This protein binds this small molecule.
Small molecule (SMILES): N[C@@H](CN(O)N=O)C(=O)O

Sequence of chain 2.C:
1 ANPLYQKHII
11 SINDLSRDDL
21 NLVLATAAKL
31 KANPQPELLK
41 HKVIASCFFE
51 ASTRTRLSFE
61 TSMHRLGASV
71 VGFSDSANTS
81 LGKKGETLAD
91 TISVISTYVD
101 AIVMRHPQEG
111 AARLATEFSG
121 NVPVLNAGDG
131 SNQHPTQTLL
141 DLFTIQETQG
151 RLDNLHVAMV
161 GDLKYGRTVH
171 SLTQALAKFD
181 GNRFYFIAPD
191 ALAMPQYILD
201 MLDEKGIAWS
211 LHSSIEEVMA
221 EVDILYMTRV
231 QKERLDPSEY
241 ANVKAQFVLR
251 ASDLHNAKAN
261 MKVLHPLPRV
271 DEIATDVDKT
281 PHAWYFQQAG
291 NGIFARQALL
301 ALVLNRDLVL

Sequence of chain 3.C:
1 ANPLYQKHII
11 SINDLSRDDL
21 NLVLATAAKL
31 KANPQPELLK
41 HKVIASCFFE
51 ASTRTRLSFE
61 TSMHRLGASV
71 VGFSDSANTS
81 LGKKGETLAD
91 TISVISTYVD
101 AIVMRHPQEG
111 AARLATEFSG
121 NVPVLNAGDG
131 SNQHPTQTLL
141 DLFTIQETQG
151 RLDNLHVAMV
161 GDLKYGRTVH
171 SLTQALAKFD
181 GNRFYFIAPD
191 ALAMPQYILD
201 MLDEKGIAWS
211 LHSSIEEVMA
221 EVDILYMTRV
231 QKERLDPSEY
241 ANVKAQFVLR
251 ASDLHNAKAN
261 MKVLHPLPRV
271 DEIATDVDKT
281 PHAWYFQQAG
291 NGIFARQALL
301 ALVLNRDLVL

Binding-site contacts:
Ligand atom OE contacts residue SER52 of chain 2.C at 4.4 Å.
Ligand atom N contacts residue THR55 of chain 2.C at 4.1 Å.
Ligand atom C contacts residue ALA51 of chain 2.C at 4.3 Å (hydrophobic).
Ligand atom CB contacts residue SER80 of chain 3.C at 3.4 Å.
Ligand atom OE contacts residue THR55 of chain 2.C at 3.6 Å.
Ligand atom C contacts residue SER52 of chain 2.C at 4.1 Å.
Ligand atom O contacts residue SER52 of chain 2.C at 3.4 Å.
Ligand atom OE contacts residue THR53 of chain 2.C at 4.0 Å.
Ligand atom ND2 contacts residue THR53 of chain 2.C at 3.8 Å.
Ligand atom N contacts residue SER52 of chain 2.C at 3.1 Å.
Ligand atom ND2 contacts residue ARG54 of chain 2.C at 3.3 Å (salt-bridge).
Ligand atom OD1 contacts residue SER80 of chain 3.C at 4.4 Å.
Ligand atom O contacts residue ARG105 of chain 2.C at 3.0 Å (salt-bridge).
Ligand atom CB contacts residue CP1 of chain 2.H at 4.0 Å.
Ligand atom ND2 contacts residue SER52 of chain 2.C at 3.7 Å.
Ligand atom ND2 contacts residue SER80 of chain 3.C at 3.9 Å.
Ligand atom ND2 contacts residue THR55 of chain 2.C at 4.0 Å.
Ligand atom OE contacts residue ARG54 of chain 2.C at 2.3 Å.
Ligand atom O contacts residue GLU50 of chain 2.C at 3.8 Å.
Ligand atom CA contacts residue SER52 of chain 2.C at 4.0 Å.
Ligand atom C contacts residue ARG105 of chain 2.C at 3.4 Å.
Ligand atom CA contacts residue ARG105 of chain 2.C at 3.9 Å.
Ligand atom N contacts residue ARG105 of chain 2.C at 3.2 Å (salt-bridge).
Ligand atom ND2 contacts residue CP1 of chain 2.H at 3.8 Å.
Ligand atom OD1 contacts residue ARG54 of chain 2.C at 3.9 Å.
Ligand atom N contacts residue CP1 of chain 2.H at 2.5 Å (h-bond).
Ligand atom NG contacts residue ARG54 of chain 2.C at 4.5 Å.
Ligand atom OD1 contacts residue CP1 of chain 2.H at 3.8 Å.
Ligand atom C contacts residue CP1 of chain 2.H at 3.7 Å.
Ligand atom O contacts residue CP1 of chain 2.H at 4.3 Å.
Ligand atom OXT contacts residue ARG105 of chain 2.C at 4.1 Å.
Ligand atom OE contacts residue CP1 of chain 2.H at 4.0 Å.
Ligand atom NG contacts residue SER80 of chain 3.C at 4.0 Å.
Ligand atom CB contacts residue SER52 of chain 2.C at 4.0 Å.
Ligand atom OD1 contacts residue PRO268 of chain 2.C at 3.7 Å.
Ligand atom O contacts residue ALA51 of chain 2.C at 3.2 Å (h-bond).
Ligand atom CA contacts residue CP1 of chain 2.H at 3.2 Å.
Ligand atom NG contacts residue CP1 of chain 2.H at 3.6 Å.
Ligand atom OXT contacts residue CP1 of chain 2.H at 4.0 Å.